Sequence of chain 1.B:
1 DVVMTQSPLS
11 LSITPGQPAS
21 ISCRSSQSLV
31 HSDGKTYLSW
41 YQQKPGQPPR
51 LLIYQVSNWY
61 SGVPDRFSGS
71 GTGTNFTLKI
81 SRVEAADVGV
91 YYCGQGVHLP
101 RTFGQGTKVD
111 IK

Sequence of chain 1.F:
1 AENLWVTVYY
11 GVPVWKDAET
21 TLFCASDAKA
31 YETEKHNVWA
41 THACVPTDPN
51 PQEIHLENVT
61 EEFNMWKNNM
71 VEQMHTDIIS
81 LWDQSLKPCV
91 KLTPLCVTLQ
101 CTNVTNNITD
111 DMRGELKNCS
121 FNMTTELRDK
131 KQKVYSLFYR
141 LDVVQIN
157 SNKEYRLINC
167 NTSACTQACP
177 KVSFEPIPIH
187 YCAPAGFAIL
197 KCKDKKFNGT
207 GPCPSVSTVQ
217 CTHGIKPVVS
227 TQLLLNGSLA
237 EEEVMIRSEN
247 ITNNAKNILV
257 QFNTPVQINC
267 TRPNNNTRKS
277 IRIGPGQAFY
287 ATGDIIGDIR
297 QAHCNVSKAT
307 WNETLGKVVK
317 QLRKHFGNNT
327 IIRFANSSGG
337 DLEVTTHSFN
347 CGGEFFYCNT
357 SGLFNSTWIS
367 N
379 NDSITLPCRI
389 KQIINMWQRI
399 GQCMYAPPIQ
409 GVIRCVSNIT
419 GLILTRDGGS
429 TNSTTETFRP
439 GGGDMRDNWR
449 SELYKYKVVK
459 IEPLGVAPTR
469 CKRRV

Binding-site contacts:
Ligand atom O5 contacts residue ASN58 of chain 1.F at 2.4 Å (h-bond).
Ligand atom O7 contacts residue ASN58 of chain 1.F at 3.1 Å (h-bond).
Ligand atom C8 contacts residue ASN58 of chain 1.F at 4.3 Å.
Ligand atom C7 contacts residue ASN58 of chain 1.F at 3.1 Å.
Ligand atom C2 contacts residue ASN58 of chain 1.F at 2.5 Å.
Ligand atom O6 contacts residue GLN119 of chain 1.E at 4.3 Å.
Ligand atom C5 contacts residue ASN58 of chain 1.F at 3.7 Å.
Ligand atom C4 contacts residue ASN58 of chain 1.F at 4.2 Å.
Ligand atom O6 contacts residue THR116 of chain 1.E at 4.1 Å.
Ligand atom N2 contacts residue ASN58 of chain 1.F at 2.9 Å (h-bond).
Ligand atom C1 contacts residue ASN58 of chain 1.F at 1.4 Å.
Ligand atom C3 contacts residue ASN58 of chain 1.F at 3.8 Å.
Ligand atom C8 contacts residue ASP33 of chain 1.B at 3.8 Å.

The protein below binds the small molecule below.
Small molecule (SMILES): CC(=O)N[C@@H]1[C@@H](O)[C@H](O)[C@@H](CO)O[C@H]1O

Sequence of chain 1.E:
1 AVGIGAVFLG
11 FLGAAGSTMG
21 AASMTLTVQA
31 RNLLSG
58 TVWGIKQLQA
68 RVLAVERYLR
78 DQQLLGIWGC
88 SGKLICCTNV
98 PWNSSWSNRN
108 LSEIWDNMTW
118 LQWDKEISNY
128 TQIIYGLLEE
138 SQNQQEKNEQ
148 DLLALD